Sequence of chain 1.F:
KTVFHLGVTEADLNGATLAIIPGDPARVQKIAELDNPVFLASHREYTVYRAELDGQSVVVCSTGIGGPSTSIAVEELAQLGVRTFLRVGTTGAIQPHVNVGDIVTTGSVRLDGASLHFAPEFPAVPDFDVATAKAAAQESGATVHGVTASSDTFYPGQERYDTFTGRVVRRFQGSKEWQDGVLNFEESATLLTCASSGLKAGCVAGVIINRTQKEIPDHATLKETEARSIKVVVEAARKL

Binding-site contacts:
Ligand atom O4 contacts residue GLU203 of chain 1.F at 3.4 Å.
Ligand atom N1 contacts residue GLY103 of chain 1.F at 3.5 Å (h-bond).
Ligand atom O4 contacts residue GLN173 of chain 1.F at 3.0 Å (h-bond).
Ligand atom N1 contacts residue PHE169 of chain 1.F at 4.3 Å.
Ligand atom C6 contacts residue GOL1 of chain 1.GA at 3.6 Å.
Ligand atom O2 contacts residue GLY103 of chain 1.F at 3.4 Å.
Ligand atom C5 contacts residue GOL1 of chain 1.GA at 2.6 Å.
Ligand atom N3 contacts residue PHE169 of chain 1.F at 3.9 Å.
Ligand atom C6 contacts residue THR102 of chain 1.F at 3.9 Å.
Ligand atom N3 contacts residue ARG175 of chain 1.F at 4.1 Å.
Ligand atom C4 contacts residue PHE202 of chain 1.F at 3.9 Å (hydrophobic).
Ligand atom C6 contacts residue THR101 of chain 1.F at 4.0 Å.
Ligand atom O4 contacts residue PHE202 of chain 1.F at 4.0 Å.
Ligand atom C2 contacts residue PHE169 of chain 1.F at 4.0 Å (hydrophobic).
Ligand atom O4 contacts residue GOL1 of chain 1.GA at 3.4 Å (h-bond).
Ligand atom C2 contacts residue ARG175 of chain 1.F at 3.8 Å.
Ligand atom C2 contacts residue THR102 of chain 1.F at 4.1 Å.
Ligand atom C5 contacts residue THR102 of chain 1.F at 4.3 Å.
Ligand atom N3 contacts residue GLN173 of chain 1.F at 2.9 Å (h-bond).
Ligand atom C4 contacts residue GLU203 of chain 1.F at 4.1 Å.
Ligand atom C4 contacts residue GOL1 of chain 1.GA at 3.4 Å.
Ligand atom C2 contacts residue GLY103 of chain 1.F at 3.5 Å.
Ligand atom C2 contacts residue GLN173 of chain 1.F at 3.8 Å.
Ligand atom O2 contacts residue GLN173 of chain 1.F at 3.7 Å.
Ligand atom N1 contacts residue THR102 of chain 1.F at 3.7 Å.
Ligand atom O2 contacts residue ARG175 of chain 1.F at 3.0 Å (salt-bridge).
Ligand atom C6 contacts residue ILE227 of chain 1.F at 3.8 Å (hydrophobic).
Ligand atom C4 contacts residue PHE169 of chain 1.F at 4.0 Å (hydrophobic).
Ligand atom C5 contacts residue THR101 of chain 1.F at 3.9 Å.
Ligand atom O4 contacts residue MSE204 of chain 1.F at 3.7 Å.
Ligand atom O2 contacts residue ILE228 of chain 1.F at 3.6 Å.
Ligand atom O4 contacts residue PHE169 of chain 1.F at 4.0 Å.
Ligand atom C4 contacts residue GLN173 of chain 1.F at 3.7 Å.
Ligand atom C2 contacts residue ILE228 of chain 1.F at 4.3 Å (hydrophobic).
Ligand atom N3 contacts residue GLY103 of chain 1.F at 4.0 Å.
Ligand atom N1 contacts residue ILE227 of chain 1.F at 3.9 Å.
Ligand atom N1 contacts residue ILE228 of chain 1.F at 4.1 Å.
Ligand atom N3 contacts residue PHE202 of chain 1.F at 3.9 Å.
Ligand atom C6 contacts residue GLY103 of chain 1.F at 4.0 Å.
Ligand atom C5 contacts residue PHE169 of chain 1.F at 4.2 Å (hydrophobic).

A protein and the small-molecule ligand that binds it are described below.
Small molecule (SMILES): O=c1cc[nH]c(=O)[nH]1